Sequence of chain 1.F:
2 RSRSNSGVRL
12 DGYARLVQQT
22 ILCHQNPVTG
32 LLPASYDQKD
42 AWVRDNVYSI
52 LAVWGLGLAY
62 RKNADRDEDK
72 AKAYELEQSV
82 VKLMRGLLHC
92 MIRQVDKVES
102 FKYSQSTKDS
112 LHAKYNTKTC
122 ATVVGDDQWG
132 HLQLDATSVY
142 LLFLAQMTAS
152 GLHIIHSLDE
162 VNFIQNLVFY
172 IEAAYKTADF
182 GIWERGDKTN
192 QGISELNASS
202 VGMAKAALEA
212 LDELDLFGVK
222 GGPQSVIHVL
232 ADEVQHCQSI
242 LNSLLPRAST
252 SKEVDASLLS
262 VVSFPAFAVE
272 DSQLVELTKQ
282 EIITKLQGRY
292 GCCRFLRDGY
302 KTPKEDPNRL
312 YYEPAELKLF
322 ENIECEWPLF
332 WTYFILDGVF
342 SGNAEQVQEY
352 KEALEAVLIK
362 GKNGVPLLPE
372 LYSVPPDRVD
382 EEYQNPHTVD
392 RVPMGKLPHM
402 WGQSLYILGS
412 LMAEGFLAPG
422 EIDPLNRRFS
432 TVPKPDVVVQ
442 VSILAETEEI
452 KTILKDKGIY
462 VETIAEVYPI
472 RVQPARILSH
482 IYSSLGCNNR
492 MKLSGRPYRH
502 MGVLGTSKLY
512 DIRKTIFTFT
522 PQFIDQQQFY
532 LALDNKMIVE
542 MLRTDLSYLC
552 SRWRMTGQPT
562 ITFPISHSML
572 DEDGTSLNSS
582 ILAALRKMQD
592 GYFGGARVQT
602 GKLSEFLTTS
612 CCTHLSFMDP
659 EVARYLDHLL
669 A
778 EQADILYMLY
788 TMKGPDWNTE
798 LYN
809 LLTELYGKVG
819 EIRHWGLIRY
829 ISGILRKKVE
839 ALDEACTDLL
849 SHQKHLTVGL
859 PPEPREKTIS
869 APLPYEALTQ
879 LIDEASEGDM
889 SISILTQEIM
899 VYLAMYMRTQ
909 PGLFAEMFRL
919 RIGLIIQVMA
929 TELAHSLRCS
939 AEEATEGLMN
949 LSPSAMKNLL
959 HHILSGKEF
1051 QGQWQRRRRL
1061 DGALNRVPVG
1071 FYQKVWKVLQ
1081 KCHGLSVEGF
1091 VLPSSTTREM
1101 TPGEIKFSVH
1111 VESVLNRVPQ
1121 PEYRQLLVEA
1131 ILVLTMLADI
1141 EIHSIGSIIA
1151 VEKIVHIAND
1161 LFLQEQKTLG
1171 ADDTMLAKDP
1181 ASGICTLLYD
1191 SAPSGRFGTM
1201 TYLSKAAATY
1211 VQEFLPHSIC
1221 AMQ

Binding-site contacts:
Ligand atom C14 contacts residue HIS1143 of chain 1.F at 4.1 Å.
Ligand atom C8 contacts residue ALA1207 of chain 1.F at 4.1 Å (hydrophobic).
Ligand atom C9 contacts residue GLU1141 of chain 1.F at 3.3 Å.
Ligand atom C6 contacts residue VAL1211 of chain 1.F at 3.4 Å (hydrophobic).
Ligand atom C14 contacts residue SER1144 of chain 1.F at 4.2 Å.
Ligand atom C14 contacts residue LYS1081 of chain 1.F at 3.4 Å.
Ligand atom C15 contacts residue LYS1081 of chain 1.F at 4.0 Å.
Ligand atom C5 contacts residue ALA1207 of chain 1.F at 3.5 Å (hydrophobic).
Ligand atom C4 contacts residue GLU1141 of chain 1.F at 4.0 Å.
Ligand atom C5 contacts residue ALA1208 of chain 1.F at 3.8 Å (hydrophobic).
Ligand atom C15 contacts residue ALA1138 of chain 1.F at 2.9 Å (hydrophobic).
Ligand atom C2 contacts residue CYS1220 of chain 1.F at 3.0 Å (hydrophobic).
Ligand atom C1 contacts residue LEU1137 of chain 1.F at 4.0 Å (hydrophobic).
Ligand atom C8 contacts residue GLU1141 of chain 1.F at 3.1 Å.
Ligand atom C10 contacts residue VAL1211 of chain 1.F at 1.7 Å (hydrophobic).
Ligand atom C3 contacts residue GLU1141 of chain 1.F at 4.0 Å.
Ligand atom C13 contacts residue GLU1141 of chain 1.F at 4.2 Å.
Ligand atom C12 contacts residue LEU1134 of chain 1.F at 4.0 Å (hydrophobic).
Ligand atom C8 contacts residue VAL1211 of chain 1.F at 3.0 Å (hydrophobic).
Ligand atom C12 contacts residue ALA1138 of chain 1.F at 3.8 Å (hydrophobic).
Ligand atom C3 contacts residue CYS1220 of chain 1.F at 3.5 Å (hydrophobic).
Ligand atom C7 contacts residue GLU1141 of chain 1.F at 3.3 Å.
Ligand atom C6 contacts residue GLU1141 of chain 1.F at 3.5 Å.
Ligand atom C2 contacts residue LEU1137 of chain 1.F at 3.7 Å (hydrophobic).
Ligand atom C1 contacts residue GLU1141 of chain 1.F at 4.0 Å.
Ligand atom C10 contacts residue ALA1207 of chain 1.F at 3.9 Å (hydrophobic).
Ligand atom C6 contacts residue ALA1207 of chain 1.F at 3.3 Å (hydrophobic).
Ligand atom C4 contacts residue ARG330 of chain 1.N at 3.1 Å.
Ligand atom C6 contacts residue ALA1208 of chain 1.F at 4.0 Å (hydrophobic).
Ligand atom C9 contacts residue VAL1211 of chain 1.F at 3.5 Å (hydrophobic).
Ligand atom C5 contacts residue LEU1137 of chain 1.F at 3.8 Å (hydrophobic).
Ligand atom C13 contacts residue ALA1138 of chain 1.F at 4.0 Å (hydrophobic).
Ligand atom C4 contacts residue SER1218 of chain 1.F at 4.2 Å.
Ligand atom C1 contacts residue ILE1140 of chain 1.F at 3.9 Å (hydrophobic).
Ligand atom C7 contacts residue VAL1211 of chain 1.F at 3.7 Å (hydrophobic).
Ligand atom C7 contacts residue ALA1207 of chain 1.F at 3.7 Å (hydrophobic).
Ligand atom C1 contacts residue CYS1220 of chain 1.F at 1.6 Å (hydrophobic).
Ligand atom C11 contacts residue ILE1149 of chain 1.F at 4.2 Å (hydrophobic).
Ligand atom C14 contacts residue ILE1145 of chain 1.F at 4.1 Å (hydrophobic).
Ligand atom C10 contacts residue GLU1141 of chain 1.F at 4.0 Å.

Sequence of chain 1.N:
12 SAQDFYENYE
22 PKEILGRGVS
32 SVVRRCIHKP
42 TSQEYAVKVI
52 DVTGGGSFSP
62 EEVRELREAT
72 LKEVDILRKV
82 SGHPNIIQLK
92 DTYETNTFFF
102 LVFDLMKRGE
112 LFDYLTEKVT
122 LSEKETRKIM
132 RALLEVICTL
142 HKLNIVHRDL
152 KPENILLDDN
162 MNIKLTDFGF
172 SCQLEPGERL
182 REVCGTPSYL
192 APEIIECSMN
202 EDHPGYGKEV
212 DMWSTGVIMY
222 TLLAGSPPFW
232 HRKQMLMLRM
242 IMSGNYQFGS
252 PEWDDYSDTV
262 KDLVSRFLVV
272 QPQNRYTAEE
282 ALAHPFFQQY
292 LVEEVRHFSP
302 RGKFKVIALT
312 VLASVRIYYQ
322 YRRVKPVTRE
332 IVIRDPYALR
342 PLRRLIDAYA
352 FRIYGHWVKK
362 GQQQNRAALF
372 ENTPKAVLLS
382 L

This small molecule binds to this protein.
Small molecule (SMILES): C/C=C(\C)CC/C=C(\C)CCC=C(C)C